Sequence of chain 1.D:
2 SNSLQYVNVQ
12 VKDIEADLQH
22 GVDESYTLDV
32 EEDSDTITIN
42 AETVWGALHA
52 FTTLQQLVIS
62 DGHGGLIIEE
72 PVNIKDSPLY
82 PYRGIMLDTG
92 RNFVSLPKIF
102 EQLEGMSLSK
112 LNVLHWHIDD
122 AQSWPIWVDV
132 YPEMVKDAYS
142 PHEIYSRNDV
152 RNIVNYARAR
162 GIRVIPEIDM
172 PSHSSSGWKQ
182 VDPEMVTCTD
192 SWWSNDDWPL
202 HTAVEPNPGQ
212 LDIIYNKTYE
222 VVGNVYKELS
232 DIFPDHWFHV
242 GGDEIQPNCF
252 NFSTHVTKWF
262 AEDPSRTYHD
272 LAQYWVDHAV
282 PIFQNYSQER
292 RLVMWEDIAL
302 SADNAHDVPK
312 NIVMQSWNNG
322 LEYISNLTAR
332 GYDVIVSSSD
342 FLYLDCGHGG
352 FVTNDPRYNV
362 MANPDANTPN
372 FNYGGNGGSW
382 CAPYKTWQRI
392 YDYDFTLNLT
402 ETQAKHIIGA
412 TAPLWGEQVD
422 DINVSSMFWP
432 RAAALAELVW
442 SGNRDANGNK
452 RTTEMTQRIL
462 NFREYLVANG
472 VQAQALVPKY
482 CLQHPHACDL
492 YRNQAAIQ

Binding-site contacts:
Ligand atom C3 contacts residue TRP416 of chain 1.D at 3.9 Å (hydrophobic).
Ligand atom C6 contacts residue GLU206 of chain 1.D at 3.5 Å.
Ligand atom O4 contacts residue GLU206 of chain 1.D at 3.7 Å.
Ligand atom C5 contacts residue TRP416 of chain 1.D at 3.8 Å (hydrophobic).
Ligand atom C7 contacts residue TRP318 of chain 1.D at 3.9 Å (hydrophobic).
Ligand atom O6 contacts residue TRP381 of chain 1.D at 3.0 Å (h-bond).
Ligand atom C8 contacts residue TRP416 of chain 1.D at 3.5 Å (hydrophobic).
Ligand atom N2 contacts residue ASP244 of chain 1.D at 2.8 Å (salt-bridge).
Ligand atom C2 contacts residue GLU245 of chain 1.D at 3.0 Å.
Ligand atom N2 contacts residue HIS174 of chain 1.D at 4.0 Å.
Ligand atom S1 contacts residue TYR344 of chain 1.D at 2.9 Å (h-bond).
Ligand atom C6 contacts residue TRP381 of chain 1.D at 3.5 Å (hydrophobic).
Ligand atom S1 contacts residue TRP416 of chain 1.D at 3.8 Å.
Ligand atom C1 contacts residue GLU245 of chain 1.D at 3.5 Å.
Ligand atom C3 contacts residue ARG92 of chain 1.D at 3.9 Å.
Ligand atom C7 contacts residue ASP244 of chain 1.D at 3.3 Å.
Ligand atom O3 contacts residue HIS174 of chain 1.D at 3.1 Å (h-bond).
Ligand atom S1 contacts residue TRP318 of chain 1.D at 3.5 Å.
Ligand atom C8 contacts residue TRP296 of chain 1.D at 4.0 Å (hydrophobic).
Ligand atom O3 contacts residue TRP416 of chain 1.D at 4.0 Å.
Ligand atom C4 contacts residue ARG92 of chain 1.D at 3.9 Å.
Ligand atom O5 contacts residue TRP381 of chain 1.D at 3.7 Å.
Ligand atom C7 contacts residue TYR344 of chain 1.D at 3.7 Å (hydrophobic).
Ligand atom O6 contacts residue TRP416 of chain 1.D at 3.8 Å.
Ligand atom C1 contacts residue TRP318 of chain 1.D at 4.0 Å (hydrophobic).
Ligand atom C4 contacts residue GLU206 of chain 1.D at 3.1 Å.
Ligand atom O3 contacts residue GLU245 of chain 1.D at 4.0 Å.
Ligand atom C7 contacts residue TRP416 of chain 1.D at 3.7 Å (hydrophobic).
Ligand atom C8 contacts residue ASP244 of chain 1.D at 3.0 Å.
Ligand atom C8 contacts residue TRP318 of chain 1.D at 3.6 Å (hydrophobic).
Ligand atom O4 contacts residue TRP416 of chain 1.D at 3.0 Å.
Ligand atom O6 contacts residue ASP346 of chain 1.D at 2.8 Å (salt-bridge).
Ligand atom C8 contacts residue TYR344 of chain 1.D at 3.6 Å (hydrophobic).
Ligand atom O4 contacts residue ARG92 of chain 1.D at 2.9 Å (salt-bridge).
Ligand atom N2 contacts residue GLU245 of chain 1.D at 3.2 Å (salt-bridge).
Ligand atom C4 contacts residue GLU418 of chain 1.D at 3.9 Å.
Ligand atom O4 contacts residue GLU418 of chain 1.D at 3.3 Å (salt-bridge).
Ligand atom C4 contacts residue TRP416 of chain 1.D at 3.8 Å (hydrophobic).
Ligand atom O3 contacts residue ARG92 of chain 1.D at 2.8 Å (salt-bridge).
Ligand atom C5 contacts residue GLU206 of chain 1.D at 3.7 Å.

A small-molecule ligand and the protein it binds are described below.
Small molecule (SMILES): CC1=N[C@@H]2[C@@H](O)[C@H](O)[C@@H](CO)O[C@@H]2S1